Sequence of chain 1.D:
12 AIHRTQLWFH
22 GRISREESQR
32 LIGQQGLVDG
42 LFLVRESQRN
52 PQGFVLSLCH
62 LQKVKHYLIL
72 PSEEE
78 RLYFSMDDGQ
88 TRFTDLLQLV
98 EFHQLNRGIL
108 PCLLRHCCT

Binding-site contacts:
Ligand atom CA contacts residue HIS67 of chain 1.D at 3.4 Å.
Ligand atom N contacts residue TYR68 of chain 1.D at 3.7 Å.
Ligand atom OH contacts residue PO41 of chain 1.H at 2.7 Å (h-bond).
Ligand atom CD1 contacts residue LEU69 of chain 1.D at 3.7 Å (hydrophobic).
Ligand atom CG contacts residue LEU69 of chain 1.D at 3.8 Å (hydrophobic).
Ligand atom CZ contacts residue PO41 of chain 1.H at 3.6 Å.
Ligand atom C contacts residue ARG50 of chain 1.D at 3.9 Å.
Ligand atom CE1 contacts residue PO41 of chain 1.H at 3.6 Å.
Ligand atom OD2 contacts residue HIS67 of chain 1.D at 2.9 Å (h-bond).
Ligand atom O contacts residue ARG50 of chain 1.D at 2.9 Å (salt-bridge).
Ligand atom CB contacts residue TYR68 of chain 1.D at 3.8 Å (hydrophobic).
Ligand atom CD1 contacts residue ARG26 of chain 1.D at 3.4 Å.
Ligand atom CG contacts residue MET83 of chain 1.D at 3.8 Å (hydrophobic).
Ligand atom OD2 contacts residue LYS66 of chain 1.D at 3.5 Å.
Ligand atom CE2 contacts residue ARG50 of chain 1.D at 3.6 Å.
Ligand atom OH contacts residue ARG50 of chain 1.D at 3.5 Å.
Ligand atom CB contacts residue HIS67 of chain 1.D at 3.4 Å.
Ligand atom CE1 contacts residue ARG26 of chain 1.D at 3.3 Å.
Ligand atom CD1 contacts residue LEU69 of chain 1.D at 3.9 Å (hydrophobic).
Ligand atom CB contacts residue HIS67 of chain 1.D at 3.6 Å.
Ligand atom O contacts residue ARG26 of chain 1.D at 3.0 Å (salt-bridge).
Ligand atom N contacts residue HIS67 of chain 1.D at 2.7 Å (h-bond).
Ligand atom CZ contacts residue ASN51 of chain 1.D at 3.8 Å.
Ligand atom CE2 contacts residue ASN51 of chain 1.D at 3.6 Å.
Ligand atom C contacts residue ARG50 of chain 1.D at 3.7 Å.
Ligand atom CG contacts residue LEU69 of chain 1.D at 3.6 Å (hydrophobic).
Ligand atom ND2 contacts residue MET83 of chain 1.D at 2.8 Å (h-bond).
Ligand atom CE1 contacts residue LEU71 of chain 1.D at 3.6 Å (hydrophobic).
Ligand atom CA contacts residue HIS67 of chain 1.D at 3.6 Å.
Ligand atom C contacts residue TYR68 of chain 1.D at 3.5 Å (hydrophobic).
Ligand atom OH contacts residue ASN51 of chain 1.D at 3.2 Å (h-bond).
Ligand atom O contacts residue TYR68 of chain 1.D at 3.3 Å.
Ligand atom CE1 contacts residue VAL56 of chain 1.D at 3.8 Å (hydrophobic).
Ligand atom C contacts residue HIS67 of chain 1.D at 3.5 Å.
Ligand atom OD1 contacts residue LEU69 of chain 1.D at 2.9 Å (h-bond).
Ligand atom OH contacts residue SER48 of chain 1.D at 3.0 Å (h-bond).
Ligand atom OD1 contacts residue TYR68 of chain 1.D at 3.3 Å.
Ligand atom ND2 contacts residue LEU69 of chain 1.D at 3.0 Å (h-bond).
Ligand atom CA contacts residue ARG50 of chain 1.D at 3.3 Å.
Ligand atom CZ contacts residue LEU69 of chain 1.D at 3.8 Å (hydrophobic).

A small-molecule ligand and the protein it binds are described below.
Small molecule (SMILES): C[C@H](NC(=O)[C@H](Cc1ccccc1)NC(=O)[C@@H](N)CO)C(=O)NCC(=O)N[C@@H](Cc1ccc(O)cc1)C(=O)N[C@@H](CC(=O)O)C(=O)N[C@@H](CC(N)=O)C(=O)N[C@@H](C)C=O